Sequence of chain 1.A:
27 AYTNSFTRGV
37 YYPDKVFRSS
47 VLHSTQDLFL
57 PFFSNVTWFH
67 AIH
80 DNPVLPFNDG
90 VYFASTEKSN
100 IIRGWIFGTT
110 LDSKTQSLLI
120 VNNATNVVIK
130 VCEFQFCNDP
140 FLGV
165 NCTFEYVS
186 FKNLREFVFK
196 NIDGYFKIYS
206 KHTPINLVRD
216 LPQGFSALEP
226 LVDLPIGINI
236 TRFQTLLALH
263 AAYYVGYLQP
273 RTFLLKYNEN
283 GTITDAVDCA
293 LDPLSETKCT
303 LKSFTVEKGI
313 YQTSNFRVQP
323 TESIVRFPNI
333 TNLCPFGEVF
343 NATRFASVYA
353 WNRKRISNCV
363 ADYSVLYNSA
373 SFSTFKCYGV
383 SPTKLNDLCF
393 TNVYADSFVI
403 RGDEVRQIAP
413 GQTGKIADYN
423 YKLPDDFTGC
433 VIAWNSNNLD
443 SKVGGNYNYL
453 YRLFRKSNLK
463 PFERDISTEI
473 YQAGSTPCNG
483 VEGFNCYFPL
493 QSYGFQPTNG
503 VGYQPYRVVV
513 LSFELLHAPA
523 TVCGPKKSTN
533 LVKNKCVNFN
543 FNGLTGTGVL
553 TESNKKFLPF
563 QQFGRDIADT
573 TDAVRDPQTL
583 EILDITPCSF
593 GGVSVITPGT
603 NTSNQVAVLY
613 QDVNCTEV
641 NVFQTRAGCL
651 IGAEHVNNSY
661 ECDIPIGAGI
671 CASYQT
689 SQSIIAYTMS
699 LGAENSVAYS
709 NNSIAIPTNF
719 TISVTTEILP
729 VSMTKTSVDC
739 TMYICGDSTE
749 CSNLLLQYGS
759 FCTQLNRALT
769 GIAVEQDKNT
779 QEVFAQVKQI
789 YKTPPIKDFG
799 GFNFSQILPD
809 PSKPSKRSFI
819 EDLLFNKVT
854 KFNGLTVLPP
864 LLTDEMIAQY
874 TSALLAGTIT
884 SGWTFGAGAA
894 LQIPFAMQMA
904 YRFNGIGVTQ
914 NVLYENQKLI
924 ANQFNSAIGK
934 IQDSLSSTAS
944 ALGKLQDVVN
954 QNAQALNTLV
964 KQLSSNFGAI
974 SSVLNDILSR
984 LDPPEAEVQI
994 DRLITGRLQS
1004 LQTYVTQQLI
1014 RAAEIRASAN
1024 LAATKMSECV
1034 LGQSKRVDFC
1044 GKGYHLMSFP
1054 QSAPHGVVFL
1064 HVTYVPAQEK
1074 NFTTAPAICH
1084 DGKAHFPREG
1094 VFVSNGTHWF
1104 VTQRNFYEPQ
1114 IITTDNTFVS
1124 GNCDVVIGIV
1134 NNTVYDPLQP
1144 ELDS

This protein binds this small molecule.
Small molecule (SMILES): CC(=O)N[C@@H]1[C@@H](O)[C@H](O)[C@@H](CO)O[C@H]1O

Sequence of chain 1.B:
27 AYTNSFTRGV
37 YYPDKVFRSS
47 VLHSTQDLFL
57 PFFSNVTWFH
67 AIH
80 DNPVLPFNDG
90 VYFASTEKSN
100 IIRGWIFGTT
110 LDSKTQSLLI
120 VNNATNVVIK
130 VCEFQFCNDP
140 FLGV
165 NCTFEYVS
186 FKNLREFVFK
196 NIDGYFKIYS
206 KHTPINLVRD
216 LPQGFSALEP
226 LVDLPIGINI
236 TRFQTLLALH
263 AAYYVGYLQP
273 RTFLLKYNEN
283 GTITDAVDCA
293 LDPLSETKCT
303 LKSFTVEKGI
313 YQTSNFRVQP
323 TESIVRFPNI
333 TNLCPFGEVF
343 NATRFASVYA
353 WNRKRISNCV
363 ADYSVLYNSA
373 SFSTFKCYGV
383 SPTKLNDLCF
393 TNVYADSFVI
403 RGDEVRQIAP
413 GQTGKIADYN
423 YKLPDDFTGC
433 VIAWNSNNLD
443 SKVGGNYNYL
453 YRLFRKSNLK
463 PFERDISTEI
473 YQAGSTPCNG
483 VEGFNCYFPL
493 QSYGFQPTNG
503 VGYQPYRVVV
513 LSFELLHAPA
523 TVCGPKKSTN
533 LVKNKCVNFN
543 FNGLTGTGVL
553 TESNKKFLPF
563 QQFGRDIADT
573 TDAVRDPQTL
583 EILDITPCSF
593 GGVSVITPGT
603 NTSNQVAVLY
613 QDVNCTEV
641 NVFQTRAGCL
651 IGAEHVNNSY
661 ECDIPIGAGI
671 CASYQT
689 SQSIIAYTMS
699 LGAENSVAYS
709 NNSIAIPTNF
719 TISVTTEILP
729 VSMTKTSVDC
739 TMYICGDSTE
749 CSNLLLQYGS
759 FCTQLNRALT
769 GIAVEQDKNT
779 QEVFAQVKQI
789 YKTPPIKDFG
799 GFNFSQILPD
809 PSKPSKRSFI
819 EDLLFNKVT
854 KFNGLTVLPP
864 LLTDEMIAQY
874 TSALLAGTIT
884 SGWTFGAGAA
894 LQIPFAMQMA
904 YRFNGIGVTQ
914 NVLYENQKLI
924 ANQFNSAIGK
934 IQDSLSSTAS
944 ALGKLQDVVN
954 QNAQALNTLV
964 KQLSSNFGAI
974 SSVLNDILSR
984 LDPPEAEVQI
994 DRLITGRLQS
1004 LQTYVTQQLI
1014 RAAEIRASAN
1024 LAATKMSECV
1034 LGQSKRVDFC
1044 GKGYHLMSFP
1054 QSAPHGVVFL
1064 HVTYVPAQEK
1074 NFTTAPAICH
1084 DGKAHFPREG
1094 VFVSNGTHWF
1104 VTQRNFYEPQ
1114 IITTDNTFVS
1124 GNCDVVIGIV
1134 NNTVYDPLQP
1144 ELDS

Binding-site contacts:
Ligand atom C8 contacts residue LYS113 of chain 1.B at 4.5 Å.
Ligand atom C5 contacts residue ASN165 of chain 1.B at 3.7 Å.
Ligand atom O7 contacts residue GLU132 of chain 1.B at 4.5 Å.
Ligand atom C2 contacts residue ASN165 of chain 1.B at 2.5 Å.
Ligand atom O7 contacts residue ASN165 of chain 1.B at 4.5 Å.
Ligand atom C1 contacts residue ASN165 of chain 1.B at 1.4 Å.
Ligand atom N2 contacts residue ASN165 of chain 1.B at 2.9 Å (h-bond).
Ligand atom N2 contacts residue GLU132 of chain 1.B at 4.1 Å.
Ligand atom C8 contacts residue GLU132 of chain 1.B at 3.3 Å.
Ligand atom C4 contacts residue ASN165 of chain 1.B at 4.2 Å.
Ligand atom C3 contacts residue ASN165 of chain 1.B at 3.8 Å.
Ligand atom O7 contacts residue THR470 of chain 1.A at 4.4 Å.
Ligand atom C7 contacts residue ASN165 of chain 1.B at 3.9 Å.
Ligand atom C7 contacts residue GLU132 of chain 1.B at 3.9 Å.
Ligand atom O7 contacts residue ILE468 of chain 1.A at 4.0 Å.
Ligand atom O5 contacts residue ASN165 of chain 1.B at 2.4 Å (h-bond).